Binding-site contacts:
Ligand atom N4 contacts residue LEU149 of chain 1.A at 3.5 Å.
Ligand atom N11 contacts residue LEU25 of chain 1.A at 3.7 Å.
Ligand atom C15 contacts residue LEU25 of chain 1.A at 3.8 Å (hydrophobic).
Ligand atom C13 contacts residue GLY102 of chain 1.A at 3.7 Å.
Ligand atom C13 contacts residue LEU25 of chain 1.A at 3.9 Å (hydrophobic).
Ligand atom C6 contacts residue LEU149 of chain 1.A at 3.4 Å (hydrophobic).
Ligand atom C2 contacts residue LEU149 of chain 1.A at 3.7 Å (hydrophobic).
Ligand atom C3 contacts residue ALA48 of chain 1.A at 3.6 Å (hydrophobic).
Ligand atom C26 contacts residue GLY26 of chain 1.A at 3.4 Å.
Ligand atom N4 contacts residue MET98 of chain 1.A at 3.8 Å.
Ligand atom C17 contacts residue PRO103 of chain 1.A at 3.7 Å (hydrophobic).
Ligand atom C12 contacts residue ALA99 of chain 1.A at 3.5 Å (hydrophobic).
Ligand atom C16 contacts residue LYS106 of chain 1.A at 3.6 Å.
Ligand atom C2 contacts residue ALA48 of chain 1.A at 3.6 Å (hydrophobic).
Ligand atom C3 contacts residue LEU149 of chain 1.A at 3.6 Å (hydrophobic).
Ligand atom C18 contacts residue PRO103 of chain 1.A at 3.7 Å (hydrophobic).
Ligand atom C1 contacts residue LEU149 of chain 1.A at 3.6 Å (hydrophobic).
Ligand atom C19 contacts residue GLU100 of chain 1.A at 3.3 Å.
Ligand atom C14 contacts residue PRO103 of chain 1.A at 3.7 Å (hydrophobic).
Ligand atom C1 contacts residue ALA99 of chain 1.A at 3.8 Å (hydrophobic).
Ligand atom C7 contacts residue ALA48 of chain 1.A at 3.7 Å (hydrophobic).
Ligand atom C7 contacts residue LEU149 of chain 1.A at 3.4 Å (hydrophobic).
Ligand atom C12 contacts residue GLY102 of chain 1.A at 3.5 Å.
Ligand atom C16 contacts residue PRO103 of chain 1.A at 3.7 Å (hydrophobic).
Ligand atom N4 contacts residue GLU97 of chain 1.A at 3.8 Å.
Ligand atom C15 contacts residue PRO103 of chain 1.A at 3.7 Å (hydrophobic).
Ligand atom C1 contacts residue GLU97 of chain 1.A at 3.3 Å.
Ligand atom N11 contacts residue GLY102 of chain 1.A at 3.5 Å.
Ligand atom N5 contacts residue ALA99 of chain 1.A at 2.7 Å (h-bond).
Ligand atom C8 contacts residue VAL33 of chain 1.A at 3.9 Å (hydrophobic).
Ligand atom C13 contacts residue PRO103 of chain 1.A at 3.7 Å (hydrophobic).
Ligand atom C2 contacts residue MET96 of chain 1.A at 3.9 Å (hydrophobic).
Ligand atom C6 contacts residue ALA99 of chain 1.A at 3.5 Å (hydrophobic).
Ligand atom O21 contacts residue LYS106 of chain 1.A at 3.0 Å (salt-bridge).
Ligand atom C16 contacts residue LEU25 of chain 1.A at 3.6 Å (hydrophobic).
Ligand atom C1 contacts residue ALA48 of chain 1.A at 3.8 Å (hydrophobic).
Ligand atom C10 contacts residue GLY102 of chain 1.A at 3.8 Å.
Ligand atom N4 contacts residue ALA99 of chain 1.A at 3.0 Å (h-bond).
Ligand atom C6 contacts residue ALA48 of chain 1.A at 3.8 Å (hydrophobic).
Ligand atom C9 contacts residue ALA99 of chain 1.A at 3.8 Å (hydrophobic).

A small-molecule ligand and the protein it binds are described below.
Small molecule (SMILES): Cn1cc(-c2cc3cccnc3[nH]2)c2cc(C(=O)NC(C)(C)CO)ccc21

Sequence of chain 1.A:
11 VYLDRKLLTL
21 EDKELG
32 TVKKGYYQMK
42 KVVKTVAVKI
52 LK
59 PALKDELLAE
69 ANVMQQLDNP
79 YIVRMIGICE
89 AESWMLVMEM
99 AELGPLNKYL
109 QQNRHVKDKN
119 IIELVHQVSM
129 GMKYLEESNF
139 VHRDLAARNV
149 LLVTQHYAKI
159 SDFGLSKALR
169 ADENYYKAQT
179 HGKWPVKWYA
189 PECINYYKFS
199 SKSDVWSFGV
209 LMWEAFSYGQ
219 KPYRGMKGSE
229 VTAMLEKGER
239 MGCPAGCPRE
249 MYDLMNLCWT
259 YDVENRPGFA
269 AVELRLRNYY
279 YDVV